Sequence of chain 2.A:
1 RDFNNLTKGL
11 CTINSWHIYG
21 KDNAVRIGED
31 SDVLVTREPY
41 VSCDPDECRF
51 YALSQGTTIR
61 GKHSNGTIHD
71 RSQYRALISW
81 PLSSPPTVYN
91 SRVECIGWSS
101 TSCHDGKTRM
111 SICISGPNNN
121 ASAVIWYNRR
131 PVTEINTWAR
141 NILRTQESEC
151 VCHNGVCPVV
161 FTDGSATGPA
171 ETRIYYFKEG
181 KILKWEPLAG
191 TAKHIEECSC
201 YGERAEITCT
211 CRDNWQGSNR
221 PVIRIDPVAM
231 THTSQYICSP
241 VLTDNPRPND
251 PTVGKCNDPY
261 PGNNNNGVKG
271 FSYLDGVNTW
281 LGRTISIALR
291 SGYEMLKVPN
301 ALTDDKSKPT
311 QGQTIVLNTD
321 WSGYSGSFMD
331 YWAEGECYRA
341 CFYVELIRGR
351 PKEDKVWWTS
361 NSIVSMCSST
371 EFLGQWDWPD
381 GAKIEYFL

Binding-site contacts:
Ligand atom N2 contacts residue ASN65 of chain 2.A at 3.0 Å (h-bond).
Ligand atom C1 contacts residue TRP357 of chain 2.A at 3.8 Å (hydrophobic).
Ligand atom O4 contacts residue TRP357 of chain 2.A at 4.4 Å.
Ligand atom C7 contacts residue ASN65 of chain 2.A at 3.7 Å.
Ligand atom O5 contacts residue TRP357 of chain 2.A at 4.4 Å.
Ligand atom N2 contacts residue TRP357 of chain 2.A at 3.4 Å (h-bond).
Ligand atom O5 contacts residue ASN65 of chain 2.A at 2.4 Å (h-bond).
Ligand atom C3 contacts residue TRP357 of chain 2.A at 3.8 Å (hydrophobic).
Ligand atom O6 contacts residue ASN65 of chain 2.A at 4.4 Å.
Ligand atom C2 contacts residue TRP357 of chain 2.A at 4.2 Å (hydrophobic).
Ligand atom C7 contacts residue TRP357 of chain 2.A at 4.1 Å (hydrophobic).
Ligand atom C5 contacts residue TRP357 of chain 2.A at 4.0 Å (hydrophobic).
Ligand atom C8 contacts residue TRP357 of chain 2.A at 3.6 Å (hydrophobic).
Ligand atom C2 contacts residue ASN65 of chain 2.A at 2.5 Å.
Ligand atom O7 contacts residue ASN65 of chain 2.A at 4.0 Å.
Ligand atom C5 contacts residue ASN65 of chain 2.A at 3.7 Å.
Ligand atom C3 contacts residue ASN65 of chain 2.A at 4.0 Å.
Ligand atom C4 contacts residue TRP357 of chain 2.A at 4.4 Å (hydrophobic).
Ligand atom O3 contacts residue TRP357 of chain 2.A at 4.3 Å.
Ligand atom C4 contacts residue ASN65 of chain 2.A at 4.3 Å.
Ligand atom C1 contacts residue ASN65 of chain 2.A at 1.5 Å.

This protein binds this small molecule.
Small molecule (SMILES): CC(=O)N[C@@H]1[C@@H](O)[C@H](O)[C@@H](CO)O[C@H]1O